Sequence of chain 1.B:
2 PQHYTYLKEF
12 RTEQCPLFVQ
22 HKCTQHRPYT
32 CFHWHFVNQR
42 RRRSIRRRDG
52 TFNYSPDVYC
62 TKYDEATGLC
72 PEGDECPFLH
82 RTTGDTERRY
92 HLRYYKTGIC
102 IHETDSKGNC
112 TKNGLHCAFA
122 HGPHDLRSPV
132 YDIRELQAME

Binding-site contacts:
Ligand atom O4 contacts residue THR98 of chain 1.B at 3.0 Å (h-bond).
Ligand atom O2 contacts residue ARG90 of chain 1.B at 3.3 Å.
Ligand atom N7 contacts residue ARG90 of chain 1.B at 3.2 Å (salt-bridge).
Ligand atom O2' contacts residue ARG90 of chain 1.B at 3.3 Å.
Ligand atom C8 contacts residue SO41 of chain 1.L at 3.2 Å.
Ligand atom O2' contacts residue ASN114 of chain 1.B at 3.4 Å (h-bond).
Ligand atom O4 contacts residue GLY99 of chain 1.B at 2.7 Å (h-bond).
Ligand atom O4 contacts residue ILE102 of chain 1.B at 2.8 Å (h-bond).
Ligand atom O4' contacts residue ILE102 of chain 1.B at 3.5 Å.
Ligand atom N3 contacts residue ALA119 of chain 1.B at 2.9 Å (h-bond).
Ligand atom O4 contacts residue TYR95 of chain 1.B at 3.4 Å (h-bond).
Ligand atom C8 contacts residue ASN114 of chain 1.B at 3.4 Å.
Ligand atom O2' contacts residue PHE120 of chain 1.B at 3.2 Å.
Ligand atom N7 contacts residue ASN114 of chain 1.B at 3.4 Å.
Ligand atom N1 contacts residue PHE120 of chain 1.B at 3.5 Å.
Ligand atom N6 contacts residue TYR91 of chain 1.B at 3.5 Å (h-bond).
Ligand atom C5 contacts residue ASN114 of chain 1.B at 3.5 Å.
Ligand atom N3 contacts residue ILE100 of chain 1.B at 2.8 Å (h-bond).
Ligand atom C4 contacts residue ASN114 of chain 1.B at 3.5 Å.
Ligand atom N7 contacts residue SO41 of chain 1.L at 3.4 Å (h-bond).
Ligand atom O2 contacts residue ILE100 of chain 1.B at 3.5 Å (h-bond).
Ligand atom N3 contacts residue PHE120 of chain 1.B at 3.4 Å.
Ligand atom C5 contacts residue THR98 of chain 1.B at 3.5 Å.
Ligand atom O4' contacts residue TYR95 of chain 1.B at 3.4 Å.
Ligand atom C5 contacts residue PHE120 of chain 1.B at 3.5 Å (hydrophobic).
Ligand atom C2 contacts residue PHE120 of chain 1.B at 3.2 Å (hydrophobic).
Ligand atom O4 contacts residue PHE120 of chain 1.B at 3.2 Å.
Ligand atom C4 contacts residue TYR95 of chain 1.B at 3.1 Å (hydrophobic).
Ligand atom N3 contacts residue PHE120 of chain 1.B at 3.3 Å.
Ligand atom C4 contacts residue PHE120 of chain 1.B at 3.3 Å (hydrophobic).
Ligand atom N1 contacts residue ALA119 of chain 1.B at 2.9 Å (h-bond).
Ligand atom C5 contacts residue TYR95 of chain 1.B at 3.3 Å (hydrophobic).
Ligand atom C5 contacts residue ARG90 of chain 1.B at 3.2 Å.
Ligand atom O4' contacts residue ARG90 of chain 1.B at 3.0 Å (salt-bridge).
Ligand atom C2 contacts residue ALA119 of chain 1.B at 3.5 Å (hydrophobic).
Ligand atom O4 contacts residue ALA119 of chain 1.B at 3.3 Å (h-bond).
Ligand atom N3 contacts residue TYR95 of chain 1.B at 3.4 Å (h-bond).
Ligand atom C8 contacts residue ARG90 of chain 1.B at 3.4 Å.
Ligand atom N9 contacts residue ARG90 of chain 1.B at 3.5 Å (salt-bridge).
Ligand atom C4 contacts residue ARG90 of chain 1.B at 3.4 Å.

The protein below binds the small molecule below.
Small molecule (SMILES): NC1N=CNc2c1ncn2[C@@H]1O[C@H](CO[P](=O)(O)O[C@H]2[C@@H](O)[C@H](n3ccc(=O)[nH]c3=O)O[C@@H]2CO[P](=O)(O)O[C@H]2[C@@H](O)[C@H](n3ccc(=O)[nH]c3=O)O[C@@H]2CO)[C@@H](O[P](=O)(O)OC[C@H]2O[C@@H](n3ccc(=O)[nH]c3=O)[C@H](O)[C@@H]2O[P](=O)(O)OC[C@H]2O[C@@H](n3ccc(=O)[nH]c3=O)[C@H](O)[C@@H]2O)[C@H]1O